This protein binds this small molecule.
Small molecule (SMILES): C[C@H](N)C(=O)N[C@@H](CCCN=C(N)N)C(=O)N[C@H](C(=O)N[C@@H](CCCC[N+](C)(C)C)C(=O)N[C@H](C=O)CCC(N)=O)[C@@H](C)O

Binding-site contacts:
Ligand atom N contacts residue THR471 of chain 1.A at 3.8 Å.
Ligand atom CG contacts residue GLU428 of chain 1.A at 3.0 Å.
Ligand atom CM1 contacts residue GLU495 of chain 1.A at 3.3 Å.
Ligand atom N contacts residue THR472 of chain 1.A at 2.5 Å (h-bond).
Ligand atom C contacts residue THR473 of chain 1.A at 3.8 Å.
Ligand atom O contacts residue THR471 of chain 1.A at 3.3 Å.
Ligand atom CM3 contacts residue ASP493 of chain 1.A at 3.4 Å.
Ligand atom CM2 contacts residue GLY494 of chain 1.A at 4.0 Å.
Ligand atom C contacts residue THR471 of chain 1.A at 4.0 Å.
Ligand atom CG2 contacts residue THR473 of chain 1.A at 3.8 Å.
Ligand atom CA contacts residue THR472 of chain 1.A at 3.1 Å.
Ligand atom CB contacts residue ILE408 of chain 1.A at 3.5 Å (hydrophobic).
Ligand atom CA contacts residue TYR475 of chain 1.A at 3.8 Å (hydrophobic).
Ligand atom CA contacts residue THR472 of chain 1.A at 3.5 Å.
Ligand atom CM1 contacts residue GLY494 of chain 1.A at 3.3 Å.
Ligand atom CB contacts residue THR471 of chain 1.A at 4.0 Å.
Ligand atom CG contacts residue TYR468 of chain 1.A at 4.0 Å (hydrophobic).
Ligand atom NE contacts residue GLU428 of chain 1.A at 3.2 Å (salt-bridge).
Ligand atom CE contacts residue TYR468 of chain 1.A at 4.0 Å (hydrophobic).
Ligand atom O contacts residue THR472 of chain 1.A at 3.0 Å (h-bond).
Ligand atom CB contacts residue THR472 of chain 1.A at 3.3 Å.
Ligand atom C contacts residue THR471 of chain 1.A at 3.6 Å.
Ligand atom N contacts residue ASP426 of chain 1.A at 3.0 Å (salt-bridge).
Ligand atom C contacts residue THR472 of chain 1.A at 3.9 Å.
Ligand atom CB contacts residue THR472 of chain 1.A at 3.6 Å.
Ligand atom CA contacts residue THR473 of chain 1.A at 4.0 Å.
Ligand atom O contacts residue THR471 of chain 1.A at 3.7 Å.
Ligand atom N contacts residue GLU428 of chain 1.A at 4.0 Å.
Ligand atom CA contacts residue TYR475 of chain 1.A at 3.7 Å (hydrophobic).
Ligand atom CB contacts residue TYR475 of chain 1.A at 3.5 Å (hydrophobic).
Ligand atom O contacts residue THR473 of chain 1.A at 2.9 Å (h-bond).
Ligand atom CM3 contacts residue TYR475 of chain 1.A at 4.0 Å (hydrophobic).
Ligand atom C contacts residue TYR475 of chain 1.A at 3.8 Å (hydrophobic).
Ligand atom CA contacts residue ASP426 of chain 1.A at 3.3 Å.
Ligand atom N contacts residue TYR475 of chain 1.A at 3.0 Å (h-bond).
Ligand atom C contacts residue THR472 of chain 1.A at 3.2 Å.
Ligand atom CB contacts residue TYR475 of chain 1.A at 3.4 Å (hydrophobic).
Ligand atom CD contacts residue GLU428 of chain 1.A at 3.7 Å.
Ligand atom CA contacts residue THR471 of chain 1.A at 4.0 Å.
Ligand atom CB contacts residue ASP426 of chain 1.A at 3.2 Å.

Sequence of chain 1.A:
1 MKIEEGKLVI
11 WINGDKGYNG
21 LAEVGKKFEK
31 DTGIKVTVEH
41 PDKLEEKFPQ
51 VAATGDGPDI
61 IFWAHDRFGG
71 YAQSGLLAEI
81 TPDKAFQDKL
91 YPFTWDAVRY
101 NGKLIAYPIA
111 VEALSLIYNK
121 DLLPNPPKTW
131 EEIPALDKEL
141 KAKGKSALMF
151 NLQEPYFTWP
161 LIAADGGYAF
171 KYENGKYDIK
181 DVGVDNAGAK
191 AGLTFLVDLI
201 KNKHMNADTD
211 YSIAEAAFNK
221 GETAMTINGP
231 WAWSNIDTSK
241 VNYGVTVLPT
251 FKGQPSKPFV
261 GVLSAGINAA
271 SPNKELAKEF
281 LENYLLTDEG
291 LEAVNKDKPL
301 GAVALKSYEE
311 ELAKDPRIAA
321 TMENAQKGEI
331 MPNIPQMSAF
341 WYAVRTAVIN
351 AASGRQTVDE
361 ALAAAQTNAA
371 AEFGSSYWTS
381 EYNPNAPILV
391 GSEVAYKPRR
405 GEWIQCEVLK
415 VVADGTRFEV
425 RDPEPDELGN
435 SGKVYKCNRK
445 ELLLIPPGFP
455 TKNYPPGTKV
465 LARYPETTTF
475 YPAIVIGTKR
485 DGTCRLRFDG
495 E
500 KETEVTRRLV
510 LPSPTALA